Sequence of chain 1.G:
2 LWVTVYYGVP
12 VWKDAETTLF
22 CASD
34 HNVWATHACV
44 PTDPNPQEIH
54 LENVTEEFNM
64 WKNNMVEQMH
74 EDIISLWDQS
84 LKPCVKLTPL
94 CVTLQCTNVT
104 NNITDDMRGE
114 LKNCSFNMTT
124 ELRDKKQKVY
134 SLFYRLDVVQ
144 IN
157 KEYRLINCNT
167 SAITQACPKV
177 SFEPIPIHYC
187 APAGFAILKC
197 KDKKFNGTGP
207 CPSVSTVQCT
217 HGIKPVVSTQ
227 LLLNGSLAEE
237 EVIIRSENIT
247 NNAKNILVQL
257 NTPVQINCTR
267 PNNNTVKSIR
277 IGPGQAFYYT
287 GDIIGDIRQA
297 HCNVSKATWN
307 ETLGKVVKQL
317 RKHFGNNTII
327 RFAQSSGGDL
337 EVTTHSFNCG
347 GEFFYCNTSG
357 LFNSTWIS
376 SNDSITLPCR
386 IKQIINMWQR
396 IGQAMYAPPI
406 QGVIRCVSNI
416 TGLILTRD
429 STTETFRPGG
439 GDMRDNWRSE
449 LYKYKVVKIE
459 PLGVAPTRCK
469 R

This small molecule binds to this protein.
Small molecule (SMILES): CC(=O)N[C@H]1[C@H](O[C@H]2[C@H](O)[C@@H](NC(C)=O)CO[C@@H]2CO)O[C@H](CO)[C@@H](O)[C@@H]1O

Binding-site contacts:
Ligand atom O3 contacts residue HIS297 of chain 1.G at 4.2 Å.
Ligand atom C8 contacts residue THR265 of chain 1.G at 3.5 Å.
Ligand atom O5 contacts residue ASN299 of chain 1.G at 2.5 Å (h-bond).
Ligand atom C3 contacts residue ASN299 of chain 1.G at 3.9 Å.
Ligand atom O7 contacts residue ASN299 of chain 1.G at 3.2 Å (h-bond).
Ligand atom O7 contacts residue ASN263 of chain 1.G at 4.0 Å.
Ligand atom C4 contacts residue ASN299 of chain 1.G at 4.3 Å.
Ligand atom C3 contacts residue HIS297 of chain 1.G at 3.8 Å.
Ligand atom C7 contacts residue HIS297 of chain 1.G at 3.8 Å.
Ligand atom C7 contacts residue ASN263 of chain 1.G at 4.2 Å.
Ligand atom C1 contacts residue ASN299 of chain 1.G at 1.5 Å.
Ligand atom C1 contacts residue THR381 of chain 1.G at 3.7 Å.
Ligand atom C2 contacts residue ASN299 of chain 1.G at 2.5 Å.
Ligand atom O5 contacts residue THR381 of chain 1.G at 4.0 Å.
Ligand atom C1 contacts residue HIS297 of chain 1.G at 4.3 Å.
Ligand atom O5 contacts residue SER379 of chain 1.G at 4.0 Å.
Ligand atom N2 contacts residue HIS297 of chain 1.G at 3.0 Å (h-bond).
Ligand atom C8 contacts residue ASN299 of chain 1.G at 4.1 Å.
Ligand atom C2 contacts residue HIS297 of chain 1.G at 3.9 Å.
Ligand atom C8 contacts residue ASN263 of chain 1.G at 3.2 Å.
Ligand atom C8 contacts residue HIS297 of chain 1.G at 3.7 Å.
Ligand atom C7 contacts residue ASN299 of chain 1.G at 3.2 Å.
Ligand atom C5 contacts residue ASN299 of chain 1.G at 3.8 Å.
Ligand atom N2 contacts residue ASN299 of chain 1.G at 2.9 Å (h-bond).